Sequence of chain 1.B:
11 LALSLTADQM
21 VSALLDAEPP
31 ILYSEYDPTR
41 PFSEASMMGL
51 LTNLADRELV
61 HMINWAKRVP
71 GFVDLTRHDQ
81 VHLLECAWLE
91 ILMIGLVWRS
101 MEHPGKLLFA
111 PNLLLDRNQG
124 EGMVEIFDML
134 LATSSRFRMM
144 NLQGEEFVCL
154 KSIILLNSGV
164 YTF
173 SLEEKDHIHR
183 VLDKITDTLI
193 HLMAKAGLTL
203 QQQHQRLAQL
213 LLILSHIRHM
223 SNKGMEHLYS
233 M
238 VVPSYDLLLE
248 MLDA

This small molecule binds to this protein.
Small molecule (SMILES): C=CCn1nc(-c2ccc(O)cc2O)c2cccc(C(F)(F)F)c21

Binding-site contacts:
Ligand atom CAH contacts residue KN11 of chain 1.H at 3.5 Å.
Ligand atom CAN contacts residue KN11 of chain 1.H at 3.3 Å.
Ligand atom NAW contacts residue LEU51 of chain 1.B at 3.3 Å.
Ligand atom OAB contacts residue LEU92 of chain 1.B at 3.7 Å.
Ligand atom CAQ contacts residue KN11 of chain 1.H at 3.2 Å.
Ligand atom OAB contacts residue ARG99 of chain 1.B at 3.6 Å.
Ligand atom CAH contacts residue THR52 of chain 1.B at 3.2 Å.
Ligand atom CAA contacts residue KN11 of chain 1.H at 3.0 Å.
Ligand atom CAA contacts residue LEU133 of chain 1.B at 3.8 Å (hydrophobic).
Ligand atom NAO contacts residue KN11 of chain 1.H at 3.1 Å.
Ligand atom CAK contacts residue LEU51 of chain 1.B at 3.8 Å (hydrophobic).
Ligand atom CAT contacts residue LEU51 of chain 1.B at 3.8 Å (hydrophobic).
Ligand atom CAX contacts residue KN11 of chain 1.H at 2.2 Å.
Ligand atom FAE contacts residue MET48 of chain 1.B at 3.5 Å.
Ligand atom CAK contacts residue KN11 of chain 1.H at 3.1 Å.
Ligand atom FAD contacts residue KN11 of chain 1.H at 2.2 Å.
Ligand atom CAJ contacts residue LEU51 of chain 1.B at 3.7 Å (hydrophobic).
Ligand atom NAO contacts residue LEU51 of chain 1.B at 3.6 Å.
Ligand atom CAJ contacts residue KN11 of chain 1.H at 3.0 Å.
Ligand atom FAF contacts residue KN11 of chain 1.H at 2.0 Å.
Ligand atom CAN contacts residue LEU51 of chain 1.B at 3.7 Å (hydrophobic).
Ligand atom OAC contacts residue KN11 of chain 1.H at 3.1 Å.
Ligand atom CAL contacts residue LEU51 of chain 1.B at 3.2 Å (hydrophobic).
Ligand atom CAR contacts residue KN11 of chain 1.H at 2.7 Å.
Ligand atom CAS contacts residue KN11 of chain 1.H at 2.6 Å.
Ligand atom CAG contacts residue KN11 of chain 1.H at 3.8 Å.
Ligand atom NAW contacts residue KN11 of chain 1.H at 3.3 Å.
Ligand atom CAH contacts residue LEU51 of chain 1.B at 3.4 Å (hydrophobic).
Ligand atom CAL contacts residue KN11 of chain 1.H at 3.0 Å.
Ligand atom CAV contacts residue KN11 of chain 1.H at 3.2 Å.
Ligand atom FAE contacts residue KN11 of chain 1.H at 3.5 Å.
Ligand atom CAU contacts residue KN11 of chain 1.H at 3.0 Å.
Ligand atom CAT contacts residue KN11 of chain 1.H at 2.5 Å.
Ligand atom OAC contacts residue LEU96 of chain 1.B at 3.8 Å.
Ligand atom CAJ contacts residue THR52 of chain 1.B at 3.7 Å.
Ligand atom CAV contacts residue LEU51 of chain 1.B at 3.4 Å (hydrophobic).
Ligand atom CAL contacts residue THR52 of chain 1.B at 3.7 Å.
Ligand atom NAO contacts residue PHE109 of chain 1.B at 3.9 Å.
Ligand atom OAB contacts residue GLU58 of chain 1.B at 3.1 Å (salt-bridge).
Ligand atom CAU contacts residue LEU51 of chain 1.B at 3.4 Å (hydrophobic).